A small-molecule ligand and the protein it binds are described below.
Small molecule (SMILES): CO[C@H]1O[C@H](CO)[C@@H](O)[C@H](O)[C@@H]1O

Sequence of chain 1.G:
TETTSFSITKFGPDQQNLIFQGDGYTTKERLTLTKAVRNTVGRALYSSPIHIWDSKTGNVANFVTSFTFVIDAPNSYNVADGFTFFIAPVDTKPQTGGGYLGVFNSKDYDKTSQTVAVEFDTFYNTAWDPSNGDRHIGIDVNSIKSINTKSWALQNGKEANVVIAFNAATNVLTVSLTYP

Sequence of chain 1.H:
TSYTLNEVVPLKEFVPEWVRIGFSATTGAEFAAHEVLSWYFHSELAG

Binding-site contacts:
Ligand atom O2 contacts residue GLY98 of chain 1.G at 3.9 Å.
Ligand atom C6 contacts residue GLU31 of chain 1.H at 3.8 Å.
Ligand atom O6 contacts residue ALA30 of chain 1.H at 3.1 Å (h-bond).
Ligand atom C6 contacts residue ALA80 of chain 1.G at 3.5 Å (hydrophobic).
Ligand atom C6 contacts residue ALA30 of chain 1.H at 4.0 Å (hydrophobic).
Ligand atom O2 contacts residue ALA30 of chain 1.H at 4.0 Å.
Ligand atom C5 contacts residue ALA30 of chain 1.H at 4.0 Å (hydrophobic).
Ligand atom O5 contacts residue ALA30 of chain 1.H at 2.9 Å (h-bond).
Ligand atom C4 contacts residue GLY98 of chain 1.G at 4.2 Å.
Ligand atom C6 contacts residue ASP81 of chain 1.G at 3.4 Å.
Ligand atom O3 contacts residue GLY98 of chain 1.G at 3.6 Å.
Ligand atom C3 contacts residue GLY99 of chain 1.G at 3.8 Å.
Ligand atom O5 contacts residue GLY29 of chain 1.H at 3.8 Å.
Ligand atom O3 contacts residue GLY99 of chain 1.G at 2.9 Å (h-bond).
Ligand atom C4 contacts residue ASN125 of chain 1.G at 3.9 Å.
Ligand atom C5 contacts residue ASP81 of chain 1.G at 4.0 Å.
Ligand atom O2 contacts residue ASN39 of chain 1.G at 4.3 Å.
Ligand atom C7 contacts residue ALA30 of chain 1.H at 3.5 Å (hydrophobic).
Ligand atom O6 contacts residue GLY29 of chain 1.H at 3.1 Å (h-bond).
Ligand atom O6 contacts residue THR28 of chain 1.H at 4.2 Å.
Ligand atom O4 contacts residue GLY98 of chain 1.G at 4.1 Å.
Ligand atom O4 contacts residue ASP81 of chain 1.G at 2.7 Å (salt-bridge).
Ligand atom C1 contacts residue ALA30 of chain 1.H at 3.7 Å (hydrophobic).
Ligand atom C6 contacts residue PHE123 of chain 1.G at 3.6 Å (hydrophobic).
Ligand atom C5 contacts residue PHE123 of chain 1.G at 3.6 Å (hydrophobic).
Ligand atom O4 contacts residue PHE123 of chain 1.G at 3.4 Å.
Ligand atom C4 contacts residue GLY99 of chain 1.G at 3.6 Å.
Ligand atom C3 contacts residue ASN125 of chain 1.G at 4.0 Å.
Ligand atom O1 contacts residue ALA30 of chain 1.H at 4.2 Å.
Ligand atom O6 contacts residue GLU31 of chain 1.H at 3.0 Å (salt-bridge).
Ligand atom C6 contacts residue GLY29 of chain 1.H at 4.4 Å.
Ligand atom O4 contacts residue GLY99 of chain 1.G at 3.3 Å (h-bond).
Ligand atom C4 contacts residue PHE123 of chain 1.G at 4.3 Å (hydrophobic).
Ligand atom O3 contacts residue ASN125 of chain 1.G at 4.2 Å.
Ligand atom O5 contacts residue GLU31 of chain 1.H at 4.2 Å.
Ligand atom C4 contacts residue ASP81 of chain 1.G at 3.3 Å.
Ligand atom O6 contacts residue ALA80 of chain 1.G at 3.2 Å.
Ligand atom O6 contacts residue ASP81 of chain 1.G at 2.8 Å (salt-bridge).
Ligand atom O2 contacts residue GLY29 of chain 1.H at 3.5 Å.
Ligand atom O4 contacts residue ASN125 of chain 1.G at 2.7 Å (h-bond).